Binding-site contacts:
Ligand atom O3 contacts residue GLY215 of chain 1.A at 4.3 Å.
Ligand atom O6 contacts residue ALA220 of chain 1.A at 3.8 Å.
Ligand atom C3 contacts residue PHE126 of chain 1.A at 3.5 Å (hydrophobic).
Ligand atom O4 contacts residue GLY211 of chain 1.A at 3.7 Å.
Ligand atom O5 contacts residue GLY215 of chain 1.A at 3.9 Å.
Ligand atom C5 contacts residue PHE126 of chain 1.A at 3.7 Å (hydrophobic).
Ligand atom C1 contacts residue ASP212 of chain 1.A at 4.2 Å.
Ligand atom C4 contacts residue PHE126 of chain 1.A at 3.6 Å (hydrophobic).
Ligand atom C6 contacts residue ALA220 of chain 1.A at 3.8 Å (hydrophobic).
Ligand atom O4 contacts residue ASP87 of chain 1.A at 2.6 Å (salt-bridge).
Ligand atom O3 contacts residue GLY104 of chain 1.A at 3.5 Å.
Ligand atom O3 contacts residue ASN128 of chain 1.A at 3.1 Å (h-bond).
Ligand atom C4 contacts residue GLY215 of chain 1.A at 4.1 Å.
Ligand atom C3 contacts residue ASN128 of chain 1.A at 3.6 Å.
Ligand atom C6 contacts residue ALA86 of chain 1.A at 4.3 Å (hydrophobic).
Ligand atom C3 contacts residue ASP87 of chain 1.A at 3.5 Å.
Ligand atom O4 contacts residue ASP212 of chain 1.A at 3.1 Å (salt-bridge).
Ligand atom O5 contacts residue ASP212 of chain 1.A at 3.9 Å.
Ligand atom O4 contacts residue GLY104 of chain 1.A at 3.8 Å.
Ligand atom C1 contacts residue SER214 of chain 1.A at 4.1 Å.
Ligand atom O3 contacts residue PHE126 of chain 1.A at 3.6 Å.
Ligand atom C2 contacts residue ASN128 of chain 1.A at 4.2 Å.
Ligand atom C6 contacts residue PHE126 of chain 1.A at 4.1 Å (hydrophobic).
Ligand atom O6 contacts residue SER214 of chain 1.A at 4.0 Å.
Ligand atom C4 contacts residue ASP87 of chain 1.A at 3.2 Å.
Ligand atom O4 contacts residue PHE126 of chain 1.A at 4.3 Å.
Ligand atom C6 contacts residue GLY211 of chain 1.A at 4.1 Å.
Ligand atom C2 contacts residue PHE126 of chain 1.A at 4.2 Å (hydrophobic).
Ligand atom O3 contacts residue GLY105 of chain 1.A at 2.6 Å (h-bond).
Ligand atom O6 contacts residue GLY215 of chain 1.A at 3.8 Å.
Ligand atom C6 contacts residue ASP212 of chain 1.A at 4.1 Å.
Ligand atom O2 contacts residue PHE126 of chain 1.A at 4.1 Å.
Ligand atom C6 contacts residue SER214 of chain 1.A at 3.3 Å.
Ligand atom O6 contacts residue HIS84 of chain 1.A at 3.6 Å (h-bond).
Ligand atom C3 contacts residue GLY105 of chain 1.A at 3.9 Å.
Ligand atom O3 contacts residue ASP87 of chain 1.A at 2.7 Å (salt-bridge).
Ligand atom O2 contacts residue ASN128 of chain 1.A at 3.6 Å.
Ligand atom O4 contacts residue ALA86 of chain 1.A at 4.3 Å.
Ligand atom C4 contacts residue ASP212 of chain 1.A at 4.3 Å.
Ligand atom C2 contacts residue ASP212 of chain 1.A at 4.0 Å.

Sequence of chain 1.A:
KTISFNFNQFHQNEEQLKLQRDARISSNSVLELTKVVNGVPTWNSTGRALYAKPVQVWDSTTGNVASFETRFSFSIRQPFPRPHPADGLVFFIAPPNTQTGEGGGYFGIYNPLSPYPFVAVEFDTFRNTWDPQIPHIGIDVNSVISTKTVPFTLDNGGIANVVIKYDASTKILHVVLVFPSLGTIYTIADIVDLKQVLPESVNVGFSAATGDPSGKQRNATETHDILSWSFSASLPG

The protein below binds the small molecule below.
Small molecule (SMILES): OC[C@H]1O[C@H](O[C@@H]2[C@H](O)[C@@H](O)[C@@H](O)O[C@@H]2CO)[C@H](O)[C@@H](O)[C@H]1O